Binding-site contacts:
Ligand atom S contacts residue ASP52 of chain 1.B at 4.0 Å.
Ligand atom C8 contacts residue ASP52 of chain 1.B at 3.3 Å.
Ligand atom N contacts residue GLU25 of chain 1.B at 4.2 Å.
Ligand atom C3 contacts residue GLU25 of chain 1.B at 3.5 Å.
Ligand atom C contacts residue LYS109 of chain 1.B at 4.0 Å.
Ligand atom C6 contacts residue ARG20 of chain 1.B at 4.0 Å.
Ligand atom O contacts residue DMS1 of chain 1.D at 4.5 Å.
Ligand atom C1 contacts residue SER108 of chain 1.B at 4.0 Å.
Ligand atom C9 contacts residue SER108 of chain 1.B at 3.3 Å.
Ligand atom O1 contacts residue ASP52 of chain 1.B at 3.8 Å.
Ligand atom C8 contacts residue SER108 of chain 1.B at 3.8 Å.
Ligand atom C2 contacts residue GLU25 of chain 1.B at 4.3 Å.
Ligand atom C7 contacts residue ASP52 of chain 1.B at 3.8 Å.
Ligand atom C5 contacts residue ASP52 of chain 1.B at 4.4 Å.
Ligand atom C6 contacts residue ASP52 of chain 1.B at 3.6 Å.
Ligand atom C contacts residue SER108 of chain 1.B at 4.0 Å.
Ligand atom C9 contacts residue ASP52 of chain 1.B at 4.0 Å.
Ligand atom C3 contacts residue SER108 of chain 1.B at 4.2 Å.
Ligand atom N contacts residue ARG20 of chain 1.B at 4.5 Å.
Ligand atom C8 contacts residue DMS1 of chain 1.D at 3.8 Å.
Ligand atom C9 contacts residue DMS1 of chain 1.D at 4.5 Å.
Ligand atom C9 contacts residue GLU25 of chain 1.B at 3.9 Å.
Ligand atom C2 contacts residue SER108 of chain 1.B at 3.9 Å.

The small molecule below binds the protein below.
Small molecule (SMILES): CC=C=CN(C)C1CCS(=O)(=O)CC1

Sequence of chain 1.B:
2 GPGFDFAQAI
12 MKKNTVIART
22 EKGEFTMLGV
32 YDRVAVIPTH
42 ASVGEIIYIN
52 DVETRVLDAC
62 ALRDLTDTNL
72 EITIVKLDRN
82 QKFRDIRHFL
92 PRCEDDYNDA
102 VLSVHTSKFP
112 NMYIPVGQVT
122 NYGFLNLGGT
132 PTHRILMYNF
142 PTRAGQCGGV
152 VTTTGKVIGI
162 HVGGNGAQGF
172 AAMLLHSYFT